This protein binds this small molecule.
Small molecule (SMILES): CC(=O)N[C@@H]1[C@@H](O)[C@H](O)[C@@H](CO)O[C@H]1O

Sequence of chain 1.B:
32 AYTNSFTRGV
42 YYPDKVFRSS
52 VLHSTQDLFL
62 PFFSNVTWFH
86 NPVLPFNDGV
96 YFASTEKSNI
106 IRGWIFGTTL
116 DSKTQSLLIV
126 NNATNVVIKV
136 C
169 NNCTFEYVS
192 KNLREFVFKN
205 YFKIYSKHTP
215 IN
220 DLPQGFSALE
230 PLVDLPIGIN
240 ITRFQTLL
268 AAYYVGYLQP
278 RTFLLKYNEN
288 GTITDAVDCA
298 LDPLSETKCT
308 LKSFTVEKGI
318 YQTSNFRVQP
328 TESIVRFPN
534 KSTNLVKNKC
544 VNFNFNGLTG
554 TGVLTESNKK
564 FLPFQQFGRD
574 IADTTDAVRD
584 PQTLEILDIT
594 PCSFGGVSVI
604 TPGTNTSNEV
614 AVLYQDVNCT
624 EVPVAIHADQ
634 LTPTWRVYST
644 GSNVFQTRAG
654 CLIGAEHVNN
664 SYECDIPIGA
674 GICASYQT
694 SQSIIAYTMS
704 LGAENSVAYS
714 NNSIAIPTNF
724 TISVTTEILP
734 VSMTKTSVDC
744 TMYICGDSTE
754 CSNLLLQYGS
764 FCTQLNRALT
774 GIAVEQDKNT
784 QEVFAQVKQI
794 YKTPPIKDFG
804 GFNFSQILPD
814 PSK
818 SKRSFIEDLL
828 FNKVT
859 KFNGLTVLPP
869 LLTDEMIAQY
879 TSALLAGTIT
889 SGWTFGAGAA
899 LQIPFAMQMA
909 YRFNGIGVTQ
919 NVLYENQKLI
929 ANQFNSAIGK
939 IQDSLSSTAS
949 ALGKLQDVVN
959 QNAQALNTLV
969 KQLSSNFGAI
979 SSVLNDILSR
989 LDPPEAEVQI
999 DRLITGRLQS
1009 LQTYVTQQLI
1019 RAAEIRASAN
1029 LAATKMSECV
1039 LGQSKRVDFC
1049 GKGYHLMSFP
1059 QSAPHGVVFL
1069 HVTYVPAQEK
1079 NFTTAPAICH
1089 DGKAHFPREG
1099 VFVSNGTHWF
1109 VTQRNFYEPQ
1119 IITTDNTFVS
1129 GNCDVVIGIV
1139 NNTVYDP

Binding-site contacts:
Ligand atom C3 contacts residue ASN239 of chain 1.B at 3.8 Å.
Ligand atom O5 contacts residue ASN239 of chain 1.B at 2.4 Å (h-bond).
Ligand atom C2 contacts residue ASN239 of chain 1.B at 2.5 Å.
Ligand atom O7 contacts residue ASN239 of chain 1.B at 3.4 Å (h-bond).
Ligand atom C5 contacts residue THR241 of chain 1.B at 3.9 Å.
Ligand atom C4 contacts residue ASN239 of chain 1.B at 4.2 Å.
Ligand atom C8 contacts residue ASN239 of chain 1.B at 3.9 Å.
Ligand atom O5 contacts residue THR113 of chain 1.B at 4.1 Å.
Ligand atom O5 contacts residue THR241 of chain 1.B at 4.0 Å.
Ligand atom C1 contacts residue THR241 of chain 1.B at 3.6 Å.
Ligand atom C1 contacts residue ASN239 of chain 1.B at 1.4 Å.
Ligand atom C5 contacts residue ASN239 of chain 1.B at 3.7 Å.
Ligand atom C1 contacts residue THR113 of chain 1.B at 4.4 Å.
Ligand atom N2 contacts residue ASN239 of chain 1.B at 2.9 Å (h-bond).
Ligand atom C7 contacts residue ASN239 of chain 1.B at 3.3 Å.